Sequence of chain 10.A:
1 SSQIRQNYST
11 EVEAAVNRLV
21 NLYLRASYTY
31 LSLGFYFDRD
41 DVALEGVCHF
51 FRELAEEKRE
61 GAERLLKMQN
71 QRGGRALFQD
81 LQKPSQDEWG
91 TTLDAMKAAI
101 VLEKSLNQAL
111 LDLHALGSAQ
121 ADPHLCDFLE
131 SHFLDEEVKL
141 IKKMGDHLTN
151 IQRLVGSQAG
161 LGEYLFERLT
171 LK

Binding-site contacts:
Ligand atom N2 contacts residue HIS49 of chain 10.A at 3.0 Å (h-bond).
Ligand atom AS1 contacts residue HIS49 of chain 10.A at 4.3 Å.
Ligand atom AS1 contacts residue CD1 of chain 10.S at 4.0 Å.
Ligand atom C3 contacts residue HIS49 of chain 10.A at 4.2 Å.
Ligand atom PT1 contacts residue HIS49 of chain 10.A at 2.0 Å.
Ligand atom C4 contacts residue ARG52 of chain 10.A at 3.7 Å.
Ligand atom C3 contacts residue GLU53 of chain 10.A at 3.4 Å.
Ligand atom O1 contacts residue CD1 of chain 10.S at 3.9 Å.
Ligand atom C1 contacts residue HIS49 of chain 10.A at 4.1 Å.
Ligand atom O2 contacts residue ARG52 of chain 10.A at 3.5 Å.
Ligand atom C3 contacts residue ARG52 of chain 10.A at 3.8 Å.
Ligand atom AS1 contacts residue ARG52 of chain 10.A at 3.8 Å.
Ligand atom C4 contacts residue GLU53 of chain 10.A at 3.3 Å.
Ligand atom O3 contacts residue ARG52 of chain 10.A at 2.3 Å (salt-bridge).
Ligand atom C2 contacts residue GLU45 of chain 10.A at 4.0 Å.
Ligand atom N2 contacts residue ARG52 of chain 10.A at 3.8 Å.
Ligand atom C1 contacts residue CD1 of chain 10.S at 3.9 Å.
Ligand atom PT1 contacts residue CD1 of chain 10.S at 4.1 Å.
Ligand atom O3 contacts residue CD1 of chain 10.S at 3.3 Å.
Ligand atom N2 contacts residue GLU53 of chain 10.A at 3.0 Å (salt-bridge).
Ligand atom N1 contacts residue HIS49 of chain 10.A at 2.8 Å (h-bond).
Ligand atom C4 contacts residue GLU56 of chain 10.A at 4.4 Å.
Ligand atom N1 contacts residue CD1 of chain 10.S at 3.9 Å.

This small molecule binds to this protein.
Small molecule (SMILES): CC1=N[Pt]2N=C(C)O[As]2(O)(O)O1